Binding-site contacts:
Ligand atom C6 contacts residue ASN250 of chain 1.E at 4.5 Å.
Ligand atom C6 contacts residue ASN238 of chain 1.E at 3.5 Å.
Ligand atom O4 contacts residue ARG104 of chain 1.G at 4.5 Å.
Ligand atom C6 contacts residue GLU88 of chain 1.E at 4.1 Å.
Ligand atom C3 contacts residue ASN250 of chain 1.E at 3.8 Å.
Ligand atom O7 contacts residue ASN250 of chain 1.E at 3.6 Å (h-bond).
Ligand atom C1 contacts residue ASN238 of chain 1.E at 4.3 Å.
Ligand atom O5 contacts residue ASN238 of chain 1.E at 3.4 Å.
Ligand atom C8 contacts residue ASN93 of chain 1.G at 3.4 Å.
Ligand atom C4 contacts residue ASN250 of chain 1.E at 4.2 Å.
Ligand atom C5 contacts residue ASN250 of chain 1.E at 3.6 Å.
Ligand atom C8 contacts residue HIS73 of chain 1.G at 4.3 Å.
Ligand atom O6 contacts residue ALA88 of chain 1.G at 3.5 Å.
Ligand atom C8 contacts residue GLY72 of chain 1.G at 4.5 Å.
Ligand atom C8 contacts residue GLU88 of chain 1.E at 4.2 Å.
Ligand atom O3 contacts residue ARG104 of chain 1.G at 3.5 Å (salt-bridge).
Ligand atom C1 contacts residue HIS73 of chain 1.G at 4.0 Å.
Ligand atom C5 contacts residue ASN238 of chain 1.E at 4.4 Å.
Ligand atom O5 contacts residue ASN250 of chain 1.E at 2.3 Å (h-bond).
Ligand atom O6 contacts residue ASN238 of chain 1.E at 3.2 Å (h-bond).
Ligand atom C1 contacts residue ASN250 of chain 1.E at 1.4 Å.
Ligand atom N2 contacts residue ASN250 of chain 1.E at 2.9 Å (h-bond).
Ligand atom N2 contacts residue HIS73 of chain 1.G at 4.1 Å.
Ligand atom O7 contacts residue ARG91 of chain 1.G at 4.0 Å.
Ligand atom C7 contacts residue ASN250 of chain 1.E at 3.5 Å.
Ligand atom C2 contacts residue ASN250 of chain 1.E at 2.4 Å.
Ligand atom C7 contacts residue ARG91 of chain 1.G at 4.0 Å.
Ligand atom C8 contacts residue VAL90 of chain 1.E at 4.4 Å (hydrophobic).
Ligand atom C8 contacts residue ARG91 of chain 1.G at 3.7 Å.
Ligand atom O7 contacts residue GLN75 of chain 1.G at 4.2 Å.

Sequence of chain 1.G:
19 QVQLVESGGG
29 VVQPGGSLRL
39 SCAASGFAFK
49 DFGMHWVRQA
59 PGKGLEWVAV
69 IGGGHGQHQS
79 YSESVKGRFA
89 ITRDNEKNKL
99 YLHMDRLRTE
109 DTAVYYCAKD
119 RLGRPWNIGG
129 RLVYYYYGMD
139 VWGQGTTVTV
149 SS

Sequence of chain 1.E:
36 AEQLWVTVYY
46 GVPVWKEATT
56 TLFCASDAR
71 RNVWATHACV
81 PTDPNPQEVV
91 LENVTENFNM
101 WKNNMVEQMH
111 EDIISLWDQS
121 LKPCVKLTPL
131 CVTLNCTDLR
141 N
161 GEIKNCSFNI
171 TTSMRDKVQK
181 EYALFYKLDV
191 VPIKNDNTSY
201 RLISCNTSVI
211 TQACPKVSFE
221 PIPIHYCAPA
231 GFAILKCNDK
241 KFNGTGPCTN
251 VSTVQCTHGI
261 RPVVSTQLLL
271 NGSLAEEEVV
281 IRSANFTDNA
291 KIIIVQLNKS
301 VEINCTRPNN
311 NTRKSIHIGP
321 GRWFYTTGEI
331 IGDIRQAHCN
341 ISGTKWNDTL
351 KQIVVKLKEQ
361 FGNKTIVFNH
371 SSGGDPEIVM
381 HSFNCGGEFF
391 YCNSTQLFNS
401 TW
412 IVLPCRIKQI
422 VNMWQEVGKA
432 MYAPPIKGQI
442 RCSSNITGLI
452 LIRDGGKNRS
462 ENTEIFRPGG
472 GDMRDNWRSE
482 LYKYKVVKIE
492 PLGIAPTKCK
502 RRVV

A protein and the small-molecule ligand that binds it are described below.
Small molecule (SMILES): CC(=O)N[C@H]1[C@H](O[C@H]2[C@H](O)[C@@H](NC(C)=O)CO[C@@H]2CO)O[C@H](CO)[C@@H](O[C@@H]2O[C@H](CO[C@H]3O[C@H](CO)[C@@H](O)[C@H](O)[C@@H]3O)[C@@H](O)[C@H](O[C@H]3O[C@H](CO)[C@@H](O)[C@H](O)[C@@H]3O[C@H]3O[C@H](CO)[C@@H](O)[C@H](O)[C@@H]3O)[C@@H]2O)[C@@H]1O